Binding-site contacts:
Ligand atom C3 contacts residue ASN154 of chain 5.B at 3.9 Å.
Ligand atom C2 contacts residue MET151 of chain 5.B at 4.0 Å (hydrophobic).
Ligand atom C3 contacts residue MET151 of chain 5.B at 4.1 Å (hydrophobic).
Ligand atom C1 contacts residue ASN154 of chain 5.B at 1.4 Å.
Ligand atom C4 contacts residue MET151 of chain 5.B at 3.5 Å (hydrophobic).
Ligand atom N2 contacts residue ASN154 of chain 5.B at 2.9 Å.
Ligand atom C4 contacts residue ASN154 of chain 5.B at 4.2 Å.
Ligand atom C5 contacts residue ASN154 of chain 5.B at 3.7 Å.
Ligand atom C8 contacts residue ASN154 of chain 5.B at 3.0 Å.
Ligand atom C7 contacts residue ASN154 of chain 5.B at 3.4 Å.
Ligand atom O4 contacts residue MET151 of chain 5.B at 4.4 Å.
Ligand atom C2 contacts residue ASN154 of chain 5.B at 2.5 Å.
Ligand atom C1 contacts residue MET151 of chain 5.B at 4.2 Å (hydrophobic).
Ligand atom O7 contacts residue ASN154 of chain 5.B at 4.3 Å.
Ligand atom O3 contacts residue MET151 of chain 5.B at 4.2 Å.
Ligand atom O5 contacts residue ASN154 of chain 5.B at 2.4 Å (h-bond).
Ligand atom C5 contacts residue MET151 of chain 5.B at 4.1 Å (hydrophobic).
Ligand atom O5 contacts residue MET151 of chain 5.B at 3.7 Å.

Sequence of chain 5.B:
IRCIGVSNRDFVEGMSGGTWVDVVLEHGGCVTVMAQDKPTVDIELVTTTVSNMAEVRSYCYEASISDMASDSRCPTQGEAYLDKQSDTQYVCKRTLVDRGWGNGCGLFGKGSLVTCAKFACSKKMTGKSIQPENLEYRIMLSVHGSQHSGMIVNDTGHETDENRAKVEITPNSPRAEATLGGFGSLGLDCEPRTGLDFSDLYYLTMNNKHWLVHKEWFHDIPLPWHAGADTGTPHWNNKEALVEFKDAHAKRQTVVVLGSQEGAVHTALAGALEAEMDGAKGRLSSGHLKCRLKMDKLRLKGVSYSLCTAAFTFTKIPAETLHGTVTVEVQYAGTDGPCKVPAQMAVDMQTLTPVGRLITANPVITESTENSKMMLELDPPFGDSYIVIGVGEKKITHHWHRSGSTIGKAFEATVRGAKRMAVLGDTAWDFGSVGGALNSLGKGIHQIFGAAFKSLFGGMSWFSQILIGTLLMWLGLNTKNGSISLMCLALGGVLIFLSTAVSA

A protein and the small-molecule ligand that binds it are described below.
Small molecule (SMILES): CC(=O)N[C@@H]1[C@@H](O)[C@H](O)[C@@H](CO)O[C@H]1O